The protein below binds the small molecule below.
Small molecule (SMILES): Nc1ncnc2c1ncn2[C@@H]1O[C@H](COP(=O)=O)[C@@H](O[P](=O)(O)OC[C@H]2O[C@@H](n3ccc(=O)[nH]c3=O)[C@H](O)[C@@H]2O)[C@H]1O

Sequence of chain 53.B:
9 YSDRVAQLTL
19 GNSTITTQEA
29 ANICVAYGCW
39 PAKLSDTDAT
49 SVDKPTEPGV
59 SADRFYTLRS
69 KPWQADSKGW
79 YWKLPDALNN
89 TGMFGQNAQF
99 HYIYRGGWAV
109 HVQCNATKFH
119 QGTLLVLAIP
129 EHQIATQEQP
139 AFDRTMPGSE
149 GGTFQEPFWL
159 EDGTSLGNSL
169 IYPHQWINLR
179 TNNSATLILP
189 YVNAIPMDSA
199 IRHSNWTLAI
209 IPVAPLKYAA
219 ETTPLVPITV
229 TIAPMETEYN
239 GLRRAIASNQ

Binding-site contacts:
Ligand atom N3 contacts residue TRP38 of chain 53.B at 3.2 Å.
Ligand atom O2' contacts residue HIS28 of chain 25.A at 3.2 Å (h-bond).
Ligand atom C2 contacts residue TRP38 of chain 53.B at 3.1 Å (hydrophobic).
Ligand atom C6 contacts residue TRP38 of chain 53.B at 3.6 Å (hydrophobic).
Ligand atom C8 contacts residue TRP38 of chain 53.B at 4.3 Å (hydrophobic).
Ligand atom N7 contacts residue TRP38 of chain 53.B at 4.2 Å.
Ligand atom C5 contacts residue TRP38 of chain 53.B at 3.7 Å (hydrophobic).
Ligand atom C4 contacts residue TRP38 of chain 53.B at 3.5 Å (hydrophobic).
Ligand atom N9 contacts residue TRP38 of chain 53.B at 3.7 Å.
Ligand atom O2' contacts residue TRP38 of chain 53.B at 4.2 Å.
Ligand atom C1' contacts residue TRP38 of chain 53.B at 4.0 Å (hydrophobic).
Ligand atom N1 contacts residue TRP38 of chain 53.B at 3.3 Å.
Ligand atom N6 contacts residue VAL30 of chain 25.A at 4.3 Å.
Ligand atom N6 contacts residue TRP38 of chain 53.B at 4.0 Å.

Sequence of chain 25.A:
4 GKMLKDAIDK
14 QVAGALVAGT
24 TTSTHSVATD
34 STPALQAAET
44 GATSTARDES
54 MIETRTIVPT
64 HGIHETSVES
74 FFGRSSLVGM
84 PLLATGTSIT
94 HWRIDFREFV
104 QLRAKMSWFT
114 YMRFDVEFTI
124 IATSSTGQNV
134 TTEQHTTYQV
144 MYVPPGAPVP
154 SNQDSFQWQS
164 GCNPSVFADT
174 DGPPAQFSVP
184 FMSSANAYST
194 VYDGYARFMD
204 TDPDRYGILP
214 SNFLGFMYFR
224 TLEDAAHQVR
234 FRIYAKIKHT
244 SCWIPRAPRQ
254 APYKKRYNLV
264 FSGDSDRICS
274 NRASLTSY